Binding-site contacts:
Ligand atom C4 contacts residue ASN138 of chain 1.E at 4.2 Å.
Ligand atom C5 contacts residue ASN138 of chain 1.E at 3.6 Å.
Ligand atom C7 contacts residue ASN191 of chain 1.E at 4.5 Å.
Ligand atom O6 contacts residue LYS151 of chain 1.E at 3.8 Å.
Ligand atom O5 contacts residue ASN138 of chain 1.E at 2.3 Å (h-bond).
Ligand atom O7 contacts residue ASN138 of chain 1.E at 3.9 Å.
Ligand atom C7 contacts residue ASN138 of chain 1.E at 3.6 Å.
Ligand atom C3 contacts residue ASN138 of chain 1.E at 3.8 Å.
Ligand atom C8 contacts residue ASN191 of chain 1.E at 3.0 Å.
Ligand atom C1 contacts residue ASN138 of chain 1.E at 1.4 Å.
Ligand atom C2 contacts residue ASN138 of chain 1.E at 2.4 Å.
Ligand atom C8 contacts residue ASN138 of chain 1.E at 4.2 Å.
Ligand atom N2 contacts residue ASN138 of chain 1.E at 2.9 Å (h-bond).

This protein binds this small molecule.
Small molecule (SMILES): CC(=O)N[C@@H]1[C@@H](O)[C@H](O)[C@@H](CO)O[C@H]1O

Sequence of chain 1.E:
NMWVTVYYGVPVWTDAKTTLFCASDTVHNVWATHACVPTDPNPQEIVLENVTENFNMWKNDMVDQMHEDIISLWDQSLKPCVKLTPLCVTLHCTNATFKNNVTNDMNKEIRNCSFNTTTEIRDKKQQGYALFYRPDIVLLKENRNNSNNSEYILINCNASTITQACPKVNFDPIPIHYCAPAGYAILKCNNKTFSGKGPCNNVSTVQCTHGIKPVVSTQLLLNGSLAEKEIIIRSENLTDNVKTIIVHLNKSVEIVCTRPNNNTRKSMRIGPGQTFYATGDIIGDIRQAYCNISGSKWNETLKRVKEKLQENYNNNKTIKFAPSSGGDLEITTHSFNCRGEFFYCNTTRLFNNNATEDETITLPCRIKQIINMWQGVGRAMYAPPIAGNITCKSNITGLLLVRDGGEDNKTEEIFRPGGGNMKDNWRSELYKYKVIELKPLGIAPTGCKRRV